A protein and the small-molecule ligand that binds it are described below.
Small molecule (SMILES): NCCc1c[nH]cn1

Binding-site contacts:
Ligand atom NE2 contacts residue ILE22 of chain 1.A at 3.1 Å (h-bond).
Ligand atom N contacts residue ASP112 of chain 1.A at 2.9 Å (salt-bridge).
Ligand atom CB contacts residue GLU115 of chain 1.A at 3.4 Å.
Ligand atom CD2 contacts residue TYR25 of chain 1.A at 3.3 Å (hydrophobic).
Ligand atom NE2 contacts residue TYR25 of chain 1.A at 3.8 Å.
Ligand atom N contacts residue TYR25 of chain 1.A at 3.8 Å.
Ligand atom CA contacts residue PHE111 of chain 1.A at 3.7 Å (hydrophobic).
Ligand atom ND1 contacts residue GLU8 of chain 1.A at 4.4 Å.
Ligand atom CA contacts residue ASP112 of chain 1.A at 3.5 Å.
Ligand atom N contacts residue ARG23 of chain 1.A at 3.8 Å.
Ligand atom N contacts residue MET136 of chain 1.A at 4.2 Å.
Ligand atom CE1 contacts residue ILE22 of chain 1.A at 3.6 Å (hydrophobic).
Ligand atom NE2 contacts residue ARG23 of chain 1.A at 4.4 Å.
Ligand atom ND1 contacts residue PHE111 of chain 1.A at 3.9 Å.
Ligand atom CG contacts residue ARG23 of chain 1.A at 3.9 Å.
Ligand atom CE1 contacts residue ILE37 of chain 1.A at 4.3 Å (hydrophobic).
Ligand atom N contacts residue PHE111 of chain 1.A at 4.1 Å.
Ligand atom ND1 contacts residue ILE22 of chain 1.A at 4.2 Å.
Ligand atom CA contacts residue GLU115 of chain 1.A at 3.5 Å.
Ligand atom CG contacts residue PHE111 of chain 1.A at 3.5 Å (hydrophobic).
Ligand atom CD2 contacts residue ILE22 of chain 1.A at 3.5 Å (hydrophobic).
Ligand atom CE1 contacts residue VAL40 of chain 1.A at 4.4 Å (hydrophobic).
Ligand atom CA contacts residue TYR25 of chain 1.A at 3.4 Å (hydrophobic).
Ligand atom CG contacts residue TYR25 of chain 1.A at 4.5 Å (hydrophobic).
Ligand atom CE1 contacts residue PHE111 of chain 1.A at 4.2 Å (hydrophobic).
Ligand atom CB contacts residue ARG23 of chain 1.A at 3.7 Å.
Ligand atom NE2 contacts residue PHE111 of chain 1.A at 4.3 Å.
Ligand atom CD2 contacts residue TYR95 of chain 1.A at 4.1 Å (hydrophobic).
Ligand atom CD2 contacts residue ARG23 of chain 1.A at 3.9 Å.
Ligand atom ND1 contacts residue ARG23 of chain 1.A at 4.4 Å.
Ligand atom N contacts residue GLU115 of chain 1.A at 2.5 Å (salt-bridge).
Ligand atom NE2 contacts residue TYR95 of chain 1.A at 3.0 Å (h-bond).
Ligand atom CB contacts residue PHE111 of chain 1.A at 3.4 Å (hydrophobic).
Ligand atom CB contacts residue TYR25 of chain 1.A at 4.5 Å (hydrophobic).
Ligand atom CG contacts residue ILE22 of chain 1.A at 4.2 Å (hydrophobic).
Ligand atom CE1 contacts residue TYR95 of chain 1.A at 3.8 Å (hydrophobic).
Ligand atom CD2 contacts residue PHE111 of chain 1.A at 3.9 Å (hydrophobic).
Ligand atom CA contacts residue ARG23 of chain 1.A at 3.5 Å.

Sequence of chain 1.A:
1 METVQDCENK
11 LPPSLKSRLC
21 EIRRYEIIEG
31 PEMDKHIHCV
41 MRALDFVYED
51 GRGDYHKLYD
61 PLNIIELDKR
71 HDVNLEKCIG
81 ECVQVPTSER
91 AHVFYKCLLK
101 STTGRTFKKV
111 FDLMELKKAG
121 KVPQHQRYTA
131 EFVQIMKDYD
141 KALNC